Binding-site contacts:
Ligand atom CAD contacts residue THR535 of chain 1.B at 3.5 Å.
Ligand atom CAG contacts residue MET534 of chain 1.B at 3.9 Å (hydrophobic).
Ligand atom CAF contacts residue LYS762 of chain 1.C at 4.1 Å.
Ligand atom NAO contacts residue PRO532 of chain 1.B at 3.6 Å.
Ligand atom OAA contacts residue LEU783 of chain 1.B at 3.7 Å.
Ligand atom CAD contacts residue LYS762 of chain 1.C at 3.2 Å.
Ligand atom OAB contacts residue PRO532 of chain 1.B at 3.6 Å.
Ligand atom NAJ contacts residue LEU783 of chain 1.B at 3.5 Å.
Ligand atom CAK contacts residue LYS762 of chain 1.C at 3.3 Å.
Ligand atom CAE contacts residue SER761 of chain 1.C at 3.2 Å.
Ligand atom CAG contacts residue PHE533 of chain 1.B at 3.3 Å (hydrophobic).
Ligand atom CAN contacts residue PRO532 of chain 1.B at 3.8 Å (hydrophobic).
Ligand atom CAK contacts residue PRO532 of chain 1.C at 4.0 Å (hydrophobic).
Ligand atom CAE contacts residue LYS762 of chain 1.C at 3.9 Å.
Ligand atom CAD contacts residue SER761 of chain 1.C at 3.6 Å.
Ligand atom SAP contacts residue PRO532 of chain 1.B at 4.0 Å.
Ligand atom CAK contacts residue GLY763 of chain 1.C at 3.8 Å.
Ligand atom NAJ contacts residue PRO532 of chain 1.B at 2.9 Å (h-bond).
Ligand atom CAE contacts residue THR535 of chain 1.B at 3.6 Å.
Ligand atom CAG contacts residue PRO532 of chain 1.B at 4.1 Å (hydrophobic).
Ligand atom CAH contacts residue GLN786 of chain 1.B at 3.6 Å.
Ligand atom FAC contacts residue MET534 of chain 1.C at 3.9 Å.
Ligand atom NAO contacts residue SER761 of chain 1.C at 3.8 Å.
Ligand atom CAI contacts residue PRO532 of chain 1.B at 3.3 Å (hydrophobic).
Ligand atom CAF contacts residue GLY763 of chain 1.C at 4.0 Å.
Ligand atom OAB contacts residue LYS531 of chain 1.B at 3.2 Å.
Ligand atom CAL contacts residue SER761 of chain 1.C at 3.6 Å.
Ligand atom FAC contacts residue LYS762 of chain 1.C at 3.4 Å.
Ligand atom CAF contacts residue PRO532 of chain 1.C at 3.6 Å (hydrophobic).
Ligand atom CAN contacts residue GLN786 of chain 1.B at 4.0 Å.
Ligand atom OAA contacts residue ILE519 of chain 1.C at 3.5 Å (h-bond).
Ligand atom CAI contacts residue GLN786 of chain 1.B at 4.0 Å.
Ligand atom OAB contacts residue PRO532 of chain 1.C at 4.1 Å.
Ligand atom FAC contacts residue THR535 of chain 1.C at 3.3 Å.
Ligand atom CAG contacts residue THR535 of chain 1.B at 4.1 Å.
Ligand atom SAP contacts residue LEU783 of chain 1.B at 4.0 Å.
Ligand atom FAC contacts residue GLY763 of chain 1.C at 3.4 Å.
Ligand atom FAC contacts residue PRO532 of chain 1.C at 3.4 Å.
Ligand atom CAN contacts residue SER761 of chain 1.C at 4.1 Å.
Ligand atom CAH contacts residue PHE533 of chain 1.B at 3.6 Å (hydrophobic).

This protein binds this small molecule.
Small molecule (SMILES): O=S1(=O)NCN(C2CC2)c2ccc(F)cc21

Sequence of chain 1.B:
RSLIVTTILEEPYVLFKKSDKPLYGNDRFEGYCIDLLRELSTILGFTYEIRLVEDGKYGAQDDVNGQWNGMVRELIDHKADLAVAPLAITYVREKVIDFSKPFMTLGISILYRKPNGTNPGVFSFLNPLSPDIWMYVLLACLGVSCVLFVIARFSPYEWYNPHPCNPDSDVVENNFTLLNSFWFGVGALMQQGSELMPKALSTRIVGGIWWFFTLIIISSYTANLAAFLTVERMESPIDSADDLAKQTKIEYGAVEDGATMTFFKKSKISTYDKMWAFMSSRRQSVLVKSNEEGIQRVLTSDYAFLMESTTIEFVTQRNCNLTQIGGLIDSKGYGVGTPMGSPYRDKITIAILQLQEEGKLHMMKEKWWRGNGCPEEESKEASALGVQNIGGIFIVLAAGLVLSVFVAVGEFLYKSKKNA

Sequence of chain 1.C:
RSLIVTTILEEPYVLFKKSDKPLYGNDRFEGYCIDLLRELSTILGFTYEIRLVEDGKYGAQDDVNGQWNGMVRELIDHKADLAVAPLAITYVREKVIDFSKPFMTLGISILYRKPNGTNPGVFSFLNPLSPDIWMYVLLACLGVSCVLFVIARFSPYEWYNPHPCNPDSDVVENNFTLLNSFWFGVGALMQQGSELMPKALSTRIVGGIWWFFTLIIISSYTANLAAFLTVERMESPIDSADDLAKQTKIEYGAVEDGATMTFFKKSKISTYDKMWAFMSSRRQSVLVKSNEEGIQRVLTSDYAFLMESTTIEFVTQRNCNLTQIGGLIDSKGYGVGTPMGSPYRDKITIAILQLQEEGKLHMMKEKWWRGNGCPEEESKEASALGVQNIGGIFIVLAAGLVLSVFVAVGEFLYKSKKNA